Sequence of chain 1.D:
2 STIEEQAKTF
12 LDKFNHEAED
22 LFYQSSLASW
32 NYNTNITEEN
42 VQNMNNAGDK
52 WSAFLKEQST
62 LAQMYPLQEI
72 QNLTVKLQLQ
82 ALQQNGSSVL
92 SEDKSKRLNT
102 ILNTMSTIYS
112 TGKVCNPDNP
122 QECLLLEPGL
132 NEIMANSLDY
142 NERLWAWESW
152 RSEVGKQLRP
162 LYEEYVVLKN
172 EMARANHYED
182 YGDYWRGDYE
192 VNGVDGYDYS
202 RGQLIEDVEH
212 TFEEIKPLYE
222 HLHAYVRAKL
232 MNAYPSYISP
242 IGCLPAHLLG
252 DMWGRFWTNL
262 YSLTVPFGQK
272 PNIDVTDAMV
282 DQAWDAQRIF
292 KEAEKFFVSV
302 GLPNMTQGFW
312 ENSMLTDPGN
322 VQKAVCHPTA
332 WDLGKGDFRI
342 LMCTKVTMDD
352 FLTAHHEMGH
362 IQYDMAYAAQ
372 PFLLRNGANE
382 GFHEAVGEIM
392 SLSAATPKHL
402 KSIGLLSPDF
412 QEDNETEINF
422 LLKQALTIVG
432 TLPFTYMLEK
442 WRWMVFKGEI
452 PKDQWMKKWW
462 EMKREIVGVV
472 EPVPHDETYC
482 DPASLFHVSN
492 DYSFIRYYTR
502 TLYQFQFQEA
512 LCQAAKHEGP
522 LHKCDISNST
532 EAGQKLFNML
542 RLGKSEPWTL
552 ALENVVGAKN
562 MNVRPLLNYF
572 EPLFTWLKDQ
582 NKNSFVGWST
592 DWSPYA

Binding-site contacts:
Ligand atom C7 contacts residue ASN36 of chain 1.D at 3.3 Å.
Ligand atom N2 contacts residue ASN36 of chain 1.D at 2.9 Å (h-bond).
Ligand atom O5 contacts residue THR38 of chain 1.D at 3.8 Å.
Ligand atom C7 contacts residue GLN323 of chain 1.D at 3.5 Å.
Ligand atom C6 contacts residue THR38 of chain 1.D at 4.2 Å.
Ligand atom O5 contacts residue ASN36 of chain 1.D at 2.4 Å (h-bond).
Ligand atom C8 contacts residue GLN323 of chain 1.D at 3.4 Å.
Ligand atom C2 contacts residue GLN323 of chain 1.D at 4.0 Å.
Ligand atom N2 contacts residue GLN323 of chain 1.D at 3.1 Å (h-bond).
Ligand atom O7 contacts residue ASN36 of chain 1.D at 3.2 Å (h-bond).
Ligand atom C1 contacts residue GLN323 of chain 1.D at 3.8 Å.
Ligand atom C6 contacts residue GLU40 of chain 1.D at 3.9 Å.
Ligand atom C4 contacts residue ASN36 of chain 1.D at 4.2 Å.
Ligand atom O6 contacts residue GLU40 of chain 1.D at 4.1 Å.
Ligand atom O7 contacts residue GLN323 of chain 1.D at 4.4 Å.
Ligand atom C1 contacts residue ASN36 of chain 1.D at 1.4 Å.
Ligand atom C8 contacts residue ASN36 of chain 1.D at 4.5 Å.
Ligand atom C5 contacts residue ASN36 of chain 1.D at 3.7 Å.
Ligand atom C2 contacts residue ASN36 of chain 1.D at 2.5 Å.
Ligand atom C3 contacts residue ASN36 of chain 1.D at 3.8 Å.

This protein binds this small molecule.
Small molecule (SMILES): CC(=O)N[C@@H]1[C@@H](O)[C@H](O)[C@@H](CO)O[C@H]1O